Sequence of chain 1.A:
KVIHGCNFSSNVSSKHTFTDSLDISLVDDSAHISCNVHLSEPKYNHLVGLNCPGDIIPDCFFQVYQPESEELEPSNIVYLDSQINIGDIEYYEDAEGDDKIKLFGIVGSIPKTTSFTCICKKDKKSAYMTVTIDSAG

Binding-site contacts:
Ligand atom O4 contacts residue GLY99 of chain 1.A at 4.3 Å.
Ligand atom C1 contacts residue ASN13 of chain 1.A at 1.4 Å.
Ligand atom O5 contacts residue GLU98 of chain 1.A at 3.8 Å.
Ligand atom O5 contacts residue ASN13 of chain 1.A at 2.4 Å (h-bond).
Ligand atom C3 contacts residue ASN13 of chain 1.A at 3.8 Å.
Ligand atom C2 contacts residue GLU98 of chain 1.A at 3.4 Å.
Ligand atom C8 contacts residue SER12 of chain 1.A at 4.0 Å.
Ligand atom O3 contacts residue GLY99 of chain 1.A at 3.7 Å.
Ligand atom C3 contacts residue GLY99 of chain 1.A at 4.2 Å.
Ligand atom C4 contacts residue GLY99 of chain 1.A at 3.8 Å.
Ligand atom C3 contacts residue ASP100 of chain 1.A at 4.1 Å.
Ligand atom O3 contacts residue GLU98 of chain 1.A at 4.2 Å.
Ligand atom C1 contacts residue ASP101 of chain 1.A at 4.2 Å.
Ligand atom C4 contacts residue ASN13 of chain 1.A at 4.2 Å.
Ligand atom C2 contacts residue ASN13 of chain 1.A at 2.4 Å.
Ligand atom C2 contacts residue ASP101 of chain 1.A at 3.8 Å.
Ligand atom N2 contacts residue ASP101 of chain 1.A at 3.0 Å (salt-bridge).
Ligand atom O7 contacts residue ASN13 of chain 1.A at 3.7 Å.
Ligand atom C1 contacts residue GLU98 of chain 1.A at 3.9 Å.
Ligand atom C7 contacts residue SER11 of chain 1.A at 4.1 Å.
Ligand atom N2 contacts residue ASP100 of chain 1.A at 4.5 Å.
Ligand atom C2 contacts residue ASP100 of chain 1.A at 4.2 Å.
Ligand atom C3 contacts residue GLU98 of chain 1.A at 4.1 Å.
Ligand atom C7 contacts residue ASN13 of chain 1.A at 3.5 Å.
Ligand atom O6 contacts residue GLU98 of chain 1.A at 4.3 Å.
Ligand atom C8 contacts residue SER11 of chain 1.A at 3.6 Å.
Ligand atom N2 contacts residue GLU98 of chain 1.A at 4.2 Å.
Ligand atom C5 contacts residue GLU98 of chain 1.A at 4.5 Å.
Ligand atom N2 contacts residue ASN13 of chain 1.A at 2.9 Å (h-bond).
Ligand atom C7 contacts residue ASP101 of chain 1.A at 3.9 Å.
Ligand atom C2 contacts residue GLY99 of chain 1.A at 4.5 Å.
Ligand atom C8 contacts residue PRO55 of chain 1.A at 3.9 Å (hydrophobic).
Ligand atom C5 contacts residue ASN13 of chain 1.A at 3.7 Å.
Ligand atom C4 contacts residue GLU98 of chain 1.A at 4.0 Å.
Ligand atom C8 contacts residue ASP101 of chain 1.A at 3.8 Å.
Ligand atom O3 contacts residue ASP100 of chain 1.A at 3.0 Å (salt-bridge).
Ligand atom N2 contacts residue SER11 of chain 1.A at 4.1 Å.

A protein and the small-molecule ligand that binds it are described below.
Small molecule (SMILES): CC(=O)N[C@@H]1[C@@H](O)[C@H](O)[C@@H](CO)O[C@H]1O